Sequence of chain 1.A:
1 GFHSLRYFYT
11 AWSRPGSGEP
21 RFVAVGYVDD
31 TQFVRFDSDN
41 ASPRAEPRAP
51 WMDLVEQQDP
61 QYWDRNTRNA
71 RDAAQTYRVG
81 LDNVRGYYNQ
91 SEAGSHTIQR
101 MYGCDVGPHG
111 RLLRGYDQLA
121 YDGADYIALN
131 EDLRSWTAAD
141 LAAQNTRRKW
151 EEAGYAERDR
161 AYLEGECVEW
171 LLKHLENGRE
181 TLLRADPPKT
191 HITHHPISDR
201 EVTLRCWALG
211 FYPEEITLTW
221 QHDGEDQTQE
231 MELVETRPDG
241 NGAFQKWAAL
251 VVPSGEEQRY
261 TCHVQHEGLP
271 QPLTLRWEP

Binding-site contacts:
Ligand atom OXT contacts residue LYS149 of chain 1.A at 3.0 Å (salt-bridge).
Ligand atom OD1 contacts residue ARG65 of chain 1.A at 2.8 Å (salt-bridge).
Ligand atom O contacts residue ARG100 of chain 1.A at 3.0 Å (salt-bridge).
Ligand atom OXT contacts residue ASN83 of chain 1.A at 2.9 Å (h-bond).
Ligand atom CB contacts residue ASN69 of chain 1.A at 3.3 Å.
Ligand atom C contacts residue LYS149 of chain 1.A at 3.4 Å.
Ligand atom CD2 contacts residue VAL84 of chain 1.A at 3.5 Å (hydrophobic).
Ligand atom CB contacts residue TYR9 of chain 1.A at 3.5 Å (hydrophobic).
Ligand atom O contacts residue TYR7 of chain 1.A at 3.5 Å (h-bond).
Ligand atom OD2 contacts residue ARG65 of chain 1.A at 2.8 Å (salt-bridge).
Ligand atom N contacts residue TRP170 of chain 1.A at 3.5 Å.
Ligand atom OD1 contacts residue TYR62 of chain 1.A at 3.2 Å.
Ligand atom N contacts residue TYR102 of chain 1.A at 3.0 Å (h-bond).
Ligand atom O contacts residue TYR162 of chain 1.A at 2.9 Å (h-bond).
Ligand atom CE1 contacts residue TYR155 of chain 1.A at 3.4 Å (hydrophobic).
Ligand atom N contacts residue ASN66 of chain 1.A at 3.0 Å (h-bond).
Ligand atom O contacts residue THR146 of chain 1.A at 3.1 Å (h-bond).
Ligand atom O contacts residue ASN69 of chain 1.A at 3.2 Å (h-bond).
Ligand atom CD1 contacts residue THR76 of chain 1.A at 3.4 Å.
Ligand atom CB contacts residue TYR102 of chain 1.A at 3.4 Å (hydrophobic).
Ligand atom OXT contacts residue TYR87 of chain 1.A at 3.4 Å (h-bond).
Ligand atom CD1 contacts residue TYR155 of chain 1.A at 3.4 Å (hydrophobic).
Ligand atom C contacts residue TYR87 of chain 1.A at 3.4 Å (hydrophobic).
Ligand atom CB contacts residue TYR162 of chain 1.A at 3.5 Å (hydrophobic).
Ligand atom CA contacts residue TYR162 of chain 1.A at 3.5 Å (hydrophobic).
Ligand atom O contacts residue LYS149 of chain 1.A at 3.2 Å (salt-bridge).
Ligand atom CG contacts residue LYS149 of chain 1.A at 3.5 Å.
Ligand atom CD2 contacts residue ASN66 of chain 1.A at 3.4 Å.
Ligand atom CD1 contacts residue TYR9 of chain 1.A at 3.4 Å (hydrophobic).
Ligand atom CD1 contacts residue TYR7 of chain 1.A at 3.5 Å (hydrophobic).
Ligand atom CA contacts residue TYR102 of chain 1.A at 3.5 Å (hydrophobic).
Ligand atom CD2 contacts residue TYR126 of chain 1.A at 3.5 Å (hydrophobic).
Ligand atom OD1 contacts residue ASN66 of chain 1.A at 3.0 Å (h-bond).
Ligand atom OG1 contacts residue ALA73 of chain 1.A at 3.3 Å.
Ligand atom CG contacts residue ARG65 of chain 1.A at 3.1 Å.
Ligand atom O contacts residue TYR87 of chain 1.A at 2.5 Å (h-bond).
Ligand atom CE2 contacts residue ASN66 of chain 1.A at 3.3 Å.
Ligand atom O contacts residue TRP150 of chain 1.A at 2.8 Å (h-bond).
Ligand atom CA contacts residue ASN66 of chain 1.A at 3.2 Å.
Ligand atom CG2 contacts residue THR76 of chain 1.A at 3.1 Å.

This protein binds this small molecule.
Small molecule (SMILES): CC(C)C[C@H](NC(=O)[C@H](CC(C)C)NC(=O)[C@H](Cc1ccccc1)NC(=O)[C@@H](NC(=O)[C@H](CC(N)=O)NC(=O)[C@H](C)NC(=O)[C@H](Cc1ccccc1)NC(=O)[C@@H](N)CC(=O)O)[C@@H](C)O)C(=O)O